Sequence of chain 1.B:
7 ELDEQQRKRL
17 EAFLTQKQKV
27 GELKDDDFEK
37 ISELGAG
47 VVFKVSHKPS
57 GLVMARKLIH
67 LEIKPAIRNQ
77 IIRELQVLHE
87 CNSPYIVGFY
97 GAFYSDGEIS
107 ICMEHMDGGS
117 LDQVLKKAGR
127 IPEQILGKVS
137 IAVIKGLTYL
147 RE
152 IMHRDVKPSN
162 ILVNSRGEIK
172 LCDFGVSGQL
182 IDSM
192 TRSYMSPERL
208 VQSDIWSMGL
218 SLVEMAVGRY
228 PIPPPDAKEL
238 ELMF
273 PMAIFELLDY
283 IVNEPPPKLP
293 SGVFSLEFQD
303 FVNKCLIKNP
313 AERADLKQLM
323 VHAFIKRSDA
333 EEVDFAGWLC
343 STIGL

Binding-site contacts:
Ligand atom N29 contacts residue ASP174 of chain 1.B at 3.7 Å.
Ligand atom C26 contacts residue MET109 of chain 1.B at 3.2 Å (hydrophobic).
Ligand atom N7 contacts residue LEU163 of chain 1.B at 3.5 Å.
Ligand atom C32 contacts residue GLN119 of chain 1.B at 3.7 Å.
Ligand atom N12 contacts residue LEU40 of chain 1.B at 3.7 Å.
Ligand atom O28 contacts residue LYS63 of chain 1.B at 2.8 Å (salt-bridge).
Ligand atom C24 contacts residue GLN119 of chain 1.B at 3.5 Å.
Ligand atom C17 contacts residue VAL48 of chain 1.B at 3.9 Å (hydrophobic).
Ligand atom C6 contacts residue LEU163 of chain 1.B at 3.5 Å (hydrophobic).
Ligand atom C25 contacts residue MET109 of chain 1.B at 3.6 Å (hydrophobic).
Ligand atom C34 contacts residue LEU84 of chain 1.B at 3.3 Å (hydrophobic).
Ligand atom C20 contacts residue MET112 of chain 1.B at 3.3 Å (hydrophobic).
Ligand atom O10 contacts residue HIS111 of chain 1.B at 3.6 Å.
Ligand atom C26 contacts residue LYS63 of chain 1.B at 3.4 Å.
Ligand atom C8 contacts residue LEU163 of chain 1.B at 3.8 Å (hydrophobic).
Ligand atom C5 contacts residue LEU163 of chain 1.B at 3.8 Å (hydrophobic).
Ligand atom C34 contacts residue ILE107 of chain 1.B at 3.4 Å (hydrophobic).
Ligand atom N7 contacts residue MET112 of chain 1.B at 3.9 Å.
Ligand atom C25 contacts residue LYS63 of chain 1.B at 3.9 Å.
Ligand atom C19 contacts residue MET112 of chain 1.B at 3.8 Å (hydrophobic).
Ligand atom C17 contacts residue GLY41 of chain 1.B at 3.6 Å.
Ligand atom C27 contacts residue MET109 of chain 1.B at 3.4 Å (hydrophobic).
Ligand atom C23 contacts residue GLN119 of chain 1.B at 3.4 Å.
Ligand atom N12 contacts residue MET112 of chain 1.B at 3.6 Å.
Ligand atom C8 contacts residue ALA61 of chain 1.B at 3.9 Å (hydrophobic).
Ligand atom C4 contacts residue VAL48 of chain 1.B at 3.9 Å (hydrophobic).
Ligand atom C6 contacts residue ALA61 of chain 1.B at 3.9 Å (hydrophobic).
Ligand atom C18 contacts residue VAL48 of chain 1.B at 3.7 Å (hydrophobic).
Ligand atom O10 contacts residue MET112 of chain 1.B at 2.7 Å (h-bond).
Ligand atom C27 contacts residue LYS63 of chain 1.B at 3.4 Å.
Ligand atom C24 contacts residue LEU40 of chain 1.B at 3.7 Å (hydrophobic).
Ligand atom C20 contacts residue GLY115 of chain 1.B at 3.8 Å.
Ligand atom C19 contacts residue GLY115 of chain 1.B at 3.7 Å.
Ligand atom C8 contacts residue MET112 of chain 1.B at 3.6 Å (hydrophobic).
Ligand atom N7 contacts residue GLU110 of chain 1.B at 3.0 Å (salt-bridge).
Ligand atom C23 contacts residue LEU40 of chain 1.B at 3.5 Å (hydrophobic).
Ligand atom C18 contacts residue LEU40 of chain 1.B at 3.6 Å (hydrophobic).
Ligand atom N7 contacts residue ALA61 of chain 1.B at 3.4 Å.
Ligand atom C35 contacts residue ASP174 of chain 1.B at 3.9 Å.
Ligand atom N29 contacts residue MET109 of chain 1.B at 3.1 Å (h-bond).

This small molecule binds to this protein.
Small molecule (SMILES): CCNC(=O)C#Cc1ccc2c(c1)NC(=O)/C2=C(\Nc1ccc(CN(C)C)cc1)c1ccccc1